Binding-site contacts:
Ligand atom O2 contacts residue GLN333 of chain 1.B at 3.7 Å.
Ligand atom C13 contacts residue HIS33 of chain 1.B at 3.7 Å.
Ligand atom C24 contacts residue GLN159 of chain 1.B at 3.7 Å.
Ligand atom C18 contacts residue GLN138 of chain 1.B at 3.4 Å.
Ligand atom C23 contacts residue TYD1 of chain 1.F at 3.4 Å.
Ligand atom C20 contacts residue TYD1 of chain 1.F at 3.7 Å.
Ligand atom O8 contacts residue TYD1 of chain 1.F at 2.8 Å (h-bond).
Ligand atom C17 contacts residue PHE332 of chain 1.B at 3.7 Å (hydrophobic).
Ligand atom C21 contacts residue TYD1 of chain 1.F at 3.5 Å.
Ligand atom O9 contacts residue GLN333 of chain 1.B at 2.6 Å (h-bond).
Ligand atom N2 contacts residue GLY309 of chain 1.B at 3.1 Å (h-bond).
Ligand atom C21 contacts residue GLN333 of chain 1.B at 3.6 Å.
Ligand atom O4 contacts residue ILE111 of chain 1.B at 3.7 Å.
Ligand atom C1 contacts residue PHE82 of chain 1.B at 3.6 Å (hydrophobic).
Ligand atom S3 contacts residue GLY139 of chain 1.B at 3.6 Å (h-bond).
Ligand atom C1 contacts residue PHE332 of chain 1.B at 3.6 Å (hydrophobic).
Ligand atom C24 contacts residue GLY32 of chain 1.B at 3.6 Å.
Ligand atom O2 contacts residue PHE332 of chain 1.B at 3.2 Å.
Ligand atom N2 contacts residue SER160 of chain 1.B at 3.3 Å (h-bond).
Ligand atom O1 contacts residue PHE82 of chain 1.B at 3.3 Å.
Ligand atom C18 contacts residue LEU104 of chain 1.B at 3.6 Å (hydrophobic).
Ligand atom O1 contacts residue GLN110 of chain 1.B at 3.0 Å (h-bond).
Ligand atom O6 contacts residue GLY309 of chain 1.B at 3.4 Å (h-bond).
Ligand atom N2 contacts residue TYD1 of chain 1.F at 3.0 Å (h-bond).
Ligand atom N1 contacts residue PHE332 of chain 1.B at 3.8 Å.
Ligand atom O9 contacts residue PHE332 of chain 1.B at 3.4 Å (h-bond).
Ligand atom O9 contacts residue GLY308 of chain 1.B at 3.4 Å.
Ligand atom O6 contacts residue SER160 of chain 1.B at 2.7 Å (h-bond).
Ligand atom C8 contacts residue ILE242 of chain 1.B at 3.6 Å (hydrophobic).
Ligand atom O8 contacts residue GLN333 of chain 1.B at 2.8 Å (h-bond).
Ligand atom C8 contacts residue ASP330 of chain 1.B at 3.3 Å.
Ligand atom C16 contacts residue HIS33 of chain 1.B at 3.7 Å.
Ligand atom O1 contacts residue PHE332 of chain 1.B at 3.4 Å.
Ligand atom C12 contacts residue PRO29 of chain 1.B at 3.7 Å (hydrophobic).
Ligand atom C19 contacts residue TYD1 of chain 1.F at 3.5 Å.
Ligand atom N1 contacts residue PHE82 of chain 1.B at 3.5 Å.
Ligand atom C18 contacts residue TRP162 of chain 1.B at 3.5 Å (hydrophobic).
Ligand atom S1 contacts residue PHE332 of chain 1.B at 3.8 Å.
Ligand atom C11 contacts residue PRO29 of chain 1.B at 3.5 Å (hydrophobic).
Ligand atom C10 contacts residue HIS33 of chain 1.B at 3.8 Å.

The small molecule below binds the protein below.
Small molecule (SMILES): COC(=O)NC1=C2/C(=C\CSSSC)[C@](O)(C#C/C=C\C#C[C@@H]2O[C@@H]2O[C@H](C)[C@@H](NO)[C@H](O)[C@H]2O)CC1=O

Sequence of chain 1.B:
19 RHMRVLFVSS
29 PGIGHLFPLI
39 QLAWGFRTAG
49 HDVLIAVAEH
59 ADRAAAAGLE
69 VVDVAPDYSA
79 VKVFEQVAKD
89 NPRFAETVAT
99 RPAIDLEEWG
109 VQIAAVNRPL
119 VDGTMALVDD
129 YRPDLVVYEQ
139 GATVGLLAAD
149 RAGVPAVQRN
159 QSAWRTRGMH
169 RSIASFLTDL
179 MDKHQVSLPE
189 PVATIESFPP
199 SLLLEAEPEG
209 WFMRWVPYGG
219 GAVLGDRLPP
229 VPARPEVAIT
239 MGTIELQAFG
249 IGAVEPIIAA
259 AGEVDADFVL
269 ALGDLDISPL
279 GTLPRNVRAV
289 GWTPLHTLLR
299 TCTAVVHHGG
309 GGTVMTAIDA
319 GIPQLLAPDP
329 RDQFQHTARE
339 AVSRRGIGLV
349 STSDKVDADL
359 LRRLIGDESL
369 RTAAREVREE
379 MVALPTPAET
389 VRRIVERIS